The protein below binds the small molecule below.
Small molecule (SMILES): Nc1ncnc2c1ncn2[C@@H]1O[C@H](CO[P](=O)(O)O[P](=O)(O)NP(=O)(O)O)[C@@H](O)[C@H]1O

Binding-site contacts:
Ligand atom O3G contacts residue LYS2845 of chain 1.A at 3.5 Å (salt-bridge).
Ligand atom O1G contacts residue ASP3017 of chain 1.A at 2.9 Å (salt-bridge).
Ligand atom C5' contacts residue GLY2822 of chain 1.A at 3.2 Å.
Ligand atom N3B contacts residue LYS2845 of chain 1.A at 3.7 Å.
Ligand atom O2' contacts residue PRO2903 of chain 1.A at 3.4 Å.
Ligand atom O1B contacts residue ASN2825 of chain 1.A at 3.8 Å.
Ligand atom C4 contacts residue TRP2897 of chain 1.A at 3.5 Å (hydrophobic).
Ligand atom PG contacts residue ASP3017 of chain 1.A at 3.5 Å.
Ligand atom N7 contacts residue ILE3016 of chain 1.A at 3.6 Å.
Ligand atom PA contacts residue LYS2845 of chain 1.A at 3.3 Å.
Ligand atom O3A contacts residue LYS2845 of chain 1.A at 3.2 Å (salt-bridge).
Ligand atom N6 contacts residue LEU2895 of chain 1.A at 3.3 Å.
Ligand atom N3 contacts residue TRP2897 of chain 1.A at 3.3 Å.
Ligand atom C2 contacts residue LEU3005 of chain 1.A at 3.5 Å (hydrophobic).
Ligand atom N3B contacts residue MG1 of chain 1.D at 3.6 Å.
Ligand atom N7 contacts residue LEU2843 of chain 1.A at 3.5 Å.
Ligand atom C8 contacts residue LEU2843 of chain 1.A at 3.7 Å (hydrophobic).
Ligand atom N6 contacts residue TYR2883 of chain 1.A at 3.7 Å.
Ligand atom PG contacts residue TYR3097 of chain 1.A at 3.7 Å.
Ligand atom O3' contacts residue GLN3002 of chain 1.A at 2.8 Å (h-bond).
Ligand atom N6 contacts residue GLU2896 of chain 1.A at 2.8 Å (salt-bridge).
Ligand atom O2G contacts residue TYR3097 of chain 1.A at 2.5 Å (h-bond).
Ligand atom N1 contacts residue TRP2897 of chain 1.A at 3.7 Å.
Ligand atom O2B contacts residue MG1 of chain 1.D at 3.2 Å.
Ligand atom N1 contacts residue GLU2896 of chain 1.A at 3.8 Å.
Ligand atom C8 contacts residue ILE3016 of chain 1.A at 3.5 Å (hydrophobic).
Ligand atom C2 contacts residue TRP2897 of chain 1.A at 3.6 Å (hydrophobic).
Ligand atom C2 contacts residue CYS2898 of chain 1.A at 3.4 Å (hydrophobic).
Ligand atom N3 contacts residue LEU3005 of chain 1.A at 3.7 Å.
Ligand atom O2A contacts residue LYS2845 of chain 1.A at 3.1 Å (salt-bridge).
Ligand atom O3G contacts residue ASP2848 of chain 1.A at 3.8 Å.
Ligand atom O1G contacts residue ASP2848 of chain 1.A at 3.9 Å.
Ligand atom C6 contacts residue GLU2896 of chain 1.A at 3.6 Å.
Ligand atom N3B contacts residue ASP3017 of chain 1.A at 2.9 Å (salt-bridge).
Ligand atom N1 contacts residue CYS2898 of chain 1.A at 3.0 Å (h-bond).
Ligand atom N9 contacts residue TRP2897 of chain 1.A at 3.7 Å.
Ligand atom O1A contacts residue LYS2845 of chain 1.A at 3.1 Å (salt-bridge).
Ligand atom C1' contacts residue TRP2897 of chain 1.A at 3.8 Å (hydrophobic).
Ligand atom O3G contacts residue TYR3097 of chain 1.A at 3.8 Å.
Ligand atom N1 contacts residue LEU3005 of chain 1.A at 3.8 Å.

Sequence of chain 1.A:
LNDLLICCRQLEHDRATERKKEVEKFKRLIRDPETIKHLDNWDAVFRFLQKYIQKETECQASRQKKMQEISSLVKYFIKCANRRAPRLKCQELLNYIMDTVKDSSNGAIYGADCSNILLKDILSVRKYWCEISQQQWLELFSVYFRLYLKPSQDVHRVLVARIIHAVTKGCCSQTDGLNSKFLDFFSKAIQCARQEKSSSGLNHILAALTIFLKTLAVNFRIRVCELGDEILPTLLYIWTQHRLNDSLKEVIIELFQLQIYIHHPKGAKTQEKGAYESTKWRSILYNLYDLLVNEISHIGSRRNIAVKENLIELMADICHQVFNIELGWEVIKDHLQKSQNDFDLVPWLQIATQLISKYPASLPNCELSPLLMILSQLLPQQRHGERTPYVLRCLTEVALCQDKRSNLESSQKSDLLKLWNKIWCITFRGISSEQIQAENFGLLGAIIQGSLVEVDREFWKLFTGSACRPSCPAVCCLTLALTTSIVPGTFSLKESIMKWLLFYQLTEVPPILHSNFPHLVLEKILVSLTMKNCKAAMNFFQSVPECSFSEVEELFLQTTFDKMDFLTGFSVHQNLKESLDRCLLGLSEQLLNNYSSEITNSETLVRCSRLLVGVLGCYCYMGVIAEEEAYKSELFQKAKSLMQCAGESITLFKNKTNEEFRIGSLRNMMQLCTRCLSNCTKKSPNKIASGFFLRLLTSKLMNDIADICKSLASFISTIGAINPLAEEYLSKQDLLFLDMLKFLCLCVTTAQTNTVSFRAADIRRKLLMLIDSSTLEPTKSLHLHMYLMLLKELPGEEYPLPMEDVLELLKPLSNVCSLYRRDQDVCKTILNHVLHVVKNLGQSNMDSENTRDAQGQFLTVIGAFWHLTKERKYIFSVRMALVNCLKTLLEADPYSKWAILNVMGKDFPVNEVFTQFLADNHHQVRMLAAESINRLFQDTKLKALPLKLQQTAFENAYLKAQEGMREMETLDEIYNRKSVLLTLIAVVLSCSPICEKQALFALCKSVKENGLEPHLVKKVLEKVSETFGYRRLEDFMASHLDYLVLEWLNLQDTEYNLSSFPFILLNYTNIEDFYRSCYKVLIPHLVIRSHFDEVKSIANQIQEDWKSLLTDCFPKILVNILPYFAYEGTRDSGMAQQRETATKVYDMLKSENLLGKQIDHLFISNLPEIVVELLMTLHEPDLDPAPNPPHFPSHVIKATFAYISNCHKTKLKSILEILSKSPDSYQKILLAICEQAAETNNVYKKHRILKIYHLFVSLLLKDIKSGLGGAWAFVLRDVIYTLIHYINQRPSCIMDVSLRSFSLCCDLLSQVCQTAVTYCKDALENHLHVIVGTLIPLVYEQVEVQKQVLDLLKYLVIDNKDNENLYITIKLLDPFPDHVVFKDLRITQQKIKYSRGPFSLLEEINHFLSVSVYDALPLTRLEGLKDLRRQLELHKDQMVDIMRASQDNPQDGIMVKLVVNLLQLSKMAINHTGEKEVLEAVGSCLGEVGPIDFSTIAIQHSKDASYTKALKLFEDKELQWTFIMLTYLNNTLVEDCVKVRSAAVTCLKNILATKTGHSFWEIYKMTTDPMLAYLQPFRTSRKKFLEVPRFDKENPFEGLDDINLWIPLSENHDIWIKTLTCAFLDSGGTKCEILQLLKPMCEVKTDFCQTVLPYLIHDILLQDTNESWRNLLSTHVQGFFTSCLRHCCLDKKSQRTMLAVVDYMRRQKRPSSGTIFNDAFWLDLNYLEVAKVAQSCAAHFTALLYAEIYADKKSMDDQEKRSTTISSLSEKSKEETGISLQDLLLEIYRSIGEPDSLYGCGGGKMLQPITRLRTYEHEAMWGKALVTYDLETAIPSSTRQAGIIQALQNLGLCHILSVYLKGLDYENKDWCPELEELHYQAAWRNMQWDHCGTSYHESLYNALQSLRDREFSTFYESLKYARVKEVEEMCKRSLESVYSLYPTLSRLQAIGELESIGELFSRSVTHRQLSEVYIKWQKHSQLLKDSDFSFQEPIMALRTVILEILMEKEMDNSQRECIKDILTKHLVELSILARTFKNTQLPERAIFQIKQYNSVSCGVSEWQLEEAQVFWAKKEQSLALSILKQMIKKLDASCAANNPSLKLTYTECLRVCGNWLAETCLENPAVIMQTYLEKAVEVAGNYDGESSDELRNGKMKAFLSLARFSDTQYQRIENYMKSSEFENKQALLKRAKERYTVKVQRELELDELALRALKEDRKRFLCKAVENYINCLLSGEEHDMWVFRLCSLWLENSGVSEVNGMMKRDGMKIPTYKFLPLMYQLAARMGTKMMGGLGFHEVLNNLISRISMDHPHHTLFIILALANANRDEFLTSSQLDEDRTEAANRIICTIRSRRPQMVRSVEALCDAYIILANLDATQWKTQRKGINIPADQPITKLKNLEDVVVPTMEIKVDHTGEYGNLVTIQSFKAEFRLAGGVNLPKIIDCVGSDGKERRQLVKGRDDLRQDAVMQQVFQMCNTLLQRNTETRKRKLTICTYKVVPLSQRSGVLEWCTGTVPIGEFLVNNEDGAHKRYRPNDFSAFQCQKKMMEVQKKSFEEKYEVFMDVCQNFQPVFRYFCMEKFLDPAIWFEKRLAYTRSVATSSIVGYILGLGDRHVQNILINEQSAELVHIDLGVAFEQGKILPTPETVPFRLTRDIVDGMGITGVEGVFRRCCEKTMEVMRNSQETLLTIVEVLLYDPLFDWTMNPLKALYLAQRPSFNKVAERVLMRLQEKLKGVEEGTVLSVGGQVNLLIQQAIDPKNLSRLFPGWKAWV